Sequence of chain 1.A:
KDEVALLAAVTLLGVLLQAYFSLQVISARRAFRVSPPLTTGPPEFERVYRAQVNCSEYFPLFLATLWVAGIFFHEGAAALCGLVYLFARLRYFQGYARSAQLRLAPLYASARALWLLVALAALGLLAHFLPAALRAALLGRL

Binding-site contacts:
Ligand atom C2 contacts residue GLY77 of chain 1.A at 4.1 Å.
Ligand atom C6 contacts residue LSM1 of chain 1.F at 4.1 Å.
Ligand atom C5 contacts residue LEU84 of chain 1.A at 4.2 Å (hydrophobic).
Ligand atom C5 contacts residue ALA80 of chain 1.A at 4.2 Å (hydrophobic).
Ligand atom C2 contacts residue LEU81 of chain 1.A at 4.4 Å (hydrophobic).
Ligand atom SE contacts residue HIS75 of chain 1.A at 4.5 Å.
Ligand atom C7 contacts residue LEU84 of chain 1.A at 3.9 Å (hydrophobic).
Ligand atom C9 contacts residue LEU84 of chain 1.A at 4.1 Å (hydrophobic).
Ligand atom C6 contacts residue LEU7 of chain 1.A at 3.8 Å (hydrophobic).
Ligand atom C4 contacts residue LEU7 of chain 1.A at 3.8 Å (hydrophobic).
Ligand atom C10 contacts residue LEU14 of chain 1.A at 4.2 Å (hydrophobic).
Ligand atom C5 contacts residue LEU7 of chain 1.A at 4.1 Å (hydrophobic).
Ligand atom C1' contacts residue HIS75 of chain 1.A at 4.3 Å.
Ligand atom C1 contacts residue GLY77 of chain 1.A at 3.5 Å.
Ligand atom C2 contacts residue LSM1 of chain 1.F at 4.5 Å.
Ligand atom C8 contacts residue LSM1 of chain 1.F at 4.0 Å.
Ligand atom SE contacts residue GLY77 of chain 1.A at 4.0 Å.
Ligand atom C1 contacts residue LEU81 of chain 1.A at 3.6 Å (hydrophobic).
Ligand atom C1' contacts residue LEU81 of chain 1.A at 4.3 Å (hydrophobic).
Ligand atom C7 contacts residue VAL11 of chain 1.A at 4.1 Å (hydrophobic).
Ligand atom C8 contacts residue ALA10 of chain 1.A at 4.1 Å (hydrophobic).
Ligand atom C3 contacts residue GLY77 of chain 1.A at 4.2 Å.
Ligand atom C3 contacts residue LEU81 of chain 1.A at 3.6 Å (hydrophobic).

This small molecule binds to this protein.
Small molecule (SMILES): CCCCCCCCCCCC[Se][C@@H]1O[C@H](CO)[C@@H](O[C@H]2O[C@H](CO)[C@@H](O)[C@H](O)[C@H]2O)[C@H](O)[C@H]1O